This small molecule binds to this protein.
Small molecule (SMILES): C[C@@H](O)[C@@H](C)O

Sequence of chain 2.A:
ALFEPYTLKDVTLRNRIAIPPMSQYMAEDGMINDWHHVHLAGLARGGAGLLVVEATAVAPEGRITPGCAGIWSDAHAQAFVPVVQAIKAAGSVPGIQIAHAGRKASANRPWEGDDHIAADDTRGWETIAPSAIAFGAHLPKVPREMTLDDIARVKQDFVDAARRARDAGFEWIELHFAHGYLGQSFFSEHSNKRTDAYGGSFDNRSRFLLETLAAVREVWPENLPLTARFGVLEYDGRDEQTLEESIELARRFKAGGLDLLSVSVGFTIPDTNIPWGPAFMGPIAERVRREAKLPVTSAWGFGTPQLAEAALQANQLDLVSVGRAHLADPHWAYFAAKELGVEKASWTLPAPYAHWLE

Binding-site contacts:
Ligand atom C4 contacts residue PHE282 of chain 2.A at 4.2 Å (hydrophobic).
Ligand atom O6 contacts residue ALA301 of chain 2.A at 4.0 Å.
Ligand atom C1 contacts residue TRP302 of chain 2.A at 3.5 Å (hydrophobic).
Ligand atom C2 contacts residue HIS181 of chain 2.A at 4.1 Å.
Ligand atom C2 contacts residue TRP302 of chain 2.A at 4.4 Å (hydrophobic).
Ligand atom O5 contacts residue HIS181 of chain 2.A at 3.5 Å.
Ligand atom O5 contacts residue ARG231 of chain 2.A at 3.8 Å.
Ligand atom C2 contacts residue SER266 of chain 2.A at 4.2 Å.
Ligand atom C3 contacts residue ALA301 of chain 2.A at 4.3 Å (hydrophobic).
Ligand atom O6 contacts residue SER266 of chain 2.A at 3.2 Å (h-bond).
Ligand atom C2 contacts residue FMN1 of chain 2.L at 3.4 Å.
Ligand atom C4 contacts residue TRP302 of chain 2.A at 3.8 Å (hydrophobic).
Ligand atom C3 contacts residue TRP302 of chain 2.A at 4.0 Å (hydrophobic).
Ligand atom C1 contacts residue FMN1 of chain 2.L at 3.5 Å.
Ligand atom C3 contacts residue SER266 of chain 2.A at 4.2 Å.
Ligand atom O6 contacts residue ARG231 of chain 2.A at 4.2 Å.
Ligand atom O5 contacts residue FMN1 of chain 2.L at 2.4 Å (h-bond).
Ligand atom O6 contacts residue FMN1 of chain 2.L at 3.7 Å.
Ligand atom C2 contacts residue PHE269 of chain 2.A at 4.2 Å (hydrophobic).
Ligand atom C3 contacts residue FMN1 of chain 2.L at 3.6 Å.
Ligand atom C4 contacts residue PHE269 of chain 2.A at 4.3 Å (hydrophobic).
Ligand atom C4 contacts residue TRP278 of chain 2.A at 3.9 Å (hydrophobic).
Ligand atom O5 contacts residue SER266 of chain 2.A at 4.0 Å.